A protein and the small-molecule ligand that binds it are described below.
Small molecule (SMILES): N#Cc1cccc(O)c1O

Sequence of chain 1.C:
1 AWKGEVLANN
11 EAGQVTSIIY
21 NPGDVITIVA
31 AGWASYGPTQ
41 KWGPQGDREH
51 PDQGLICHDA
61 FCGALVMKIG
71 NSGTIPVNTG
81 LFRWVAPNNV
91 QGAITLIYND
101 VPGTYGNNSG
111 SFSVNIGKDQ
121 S

Binding-site contacts:
Ligand atom C1 contacts residue VAL101 of chain 1.C at 3.7 Å (hydrophobic).
Ligand atom N1 contacts residue ASP100 of chain 1.C at 3.5 Å (salt-bridge).
Ligand atom N1 contacts residue CYS62 of chain 1.C at 3.6 Å (h-bond).
Ligand atom C1 contacts residue GLN53 of chain 1.C at 3.9 Å.
Ligand atom C1 contacts residue ASP100 of chain 1.C at 3.4 Å.
Ligand atom C7 contacts residue TYR36 of chain 1.C at 3.9 Å (hydrophobic).
Ligand atom O2 contacts residue TYR36 of chain 1.C at 3.0 Å (h-bond).
Ligand atom O1 contacts residue ASN107 of chain 1.C at 2.9 Å (h-bond).
Ligand atom C6 contacts residue CA1 of chain 1.J at 3.3 Å.
Ligand atom C7 contacts residue THR104 of chain 1.C at 3.4 Å.
Ligand atom N1 contacts residue GLN53 of chain 1.C at 3.9 Å.
Ligand atom O2 contacts residue ASP100 of chain 1.C at 2.5 Å (salt-bridge).
Ligand atom N1 contacts residue LEU55 of chain 1.C at 4.4 Å.
Ligand atom C6 contacts residue TYR36 of chain 1.C at 3.9 Å (hydrophobic).
Ligand atom C1 contacts residue CYS62 of chain 1.C at 4.3 Å (hydrophobic).
Ligand atom N1 contacts residue VAL101 of chain 1.C at 3.5 Å.
Ligand atom C2 contacts residue ASP100 of chain 1.C at 3.9 Å.
Ligand atom C4 contacts residue THR104 of chain 1.C at 4.5 Å.
Ligand atom C1 contacts residue HIS50 of chain 1.C at 3.7 Å.
Ligand atom C2 contacts residue GLN53 of chain 1.C at 4.3 Å.
Ligand atom O2 contacts residue CA1 of chain 1.J at 2.4 Å.
Ligand atom O1 contacts residue TYR36 of chain 1.C at 3.2 Å (h-bond).
Ligand atom C3 contacts residue GLN53 of chain 1.C at 3.8 Å.
Ligand atom O2 contacts residue THR104 of chain 1.C at 3.3 Å (h-bond).
Ligand atom C7 contacts residue ASP100 of chain 1.C at 3.5 Å.
Ligand atom C6 contacts residue ASN107 of chain 1.C at 4.1 Å.
Ligand atom C7 contacts residue CA1 of chain 1.J at 3.3 Å.
Ligand atom O1 contacts residue CA1 of chain 1.J at 2.3 Å.
Ligand atom C2 contacts residue VAL101 of chain 1.C at 4.4 Å (hydrophobic).
Ligand atom O1 contacts residue THR104 of chain 1.C at 3.3 Å (h-bond).
Ligand atom C6 contacts residue THR104 of chain 1.C at 3.5 Å.
Ligand atom C5 contacts residue THR104 of chain 1.C at 4.0 Å.
Ligand atom C2 contacts residue THR104 of chain 1.C at 4.1 Å.
Ligand atom O1 contacts residue ASP100 of chain 1.C at 4.4 Å.
Ligand atom N1 contacts residue HIS50 of chain 1.C at 3.2 Å.
Ligand atom O2 contacts residue ASN108 of chain 1.C at 4.5 Å.
Ligand atom C4 contacts residue GLN53 of chain 1.C at 4.5 Å.